Binding-site contacts:
Ligand atom CBI contacts residue ASP213 of chain 1.A at 4.2 Å.
Ligand atom CAB contacts residue ASP213 of chain 1.A at 3.4 Å.
Ligand atom OAR contacts residue PRO7 of chain 1.D at 3.8 Å.
Ligand atom CAD contacts residue ASN42 of chain 1.A at 4.1 Å.
Ligand atom C3 contacts residue ASP213 of chain 1.A at 4.0 Å.
Ligand atom CAL contacts residue LEU6 of chain 1.D at 4.2 Å (hydrophobic).
Ligand atom CAD contacts residue ILE166 of chain 1.A at 4.0 Å (hydrophobic).
Ligand atom CAN contacts residue ILE166 of chain 1.A at 4.2 Å (hydrophobic).
Ligand atom CBB contacts residue LYS120 of chain 1.A at 3.9 Å.
Ligand atom CBB contacts residue LEU6 of chain 1.D at 3.9 Å (hydrophobic).
Ligand atom CBC contacts residue ASP213 of chain 1.A at 3.7 Å.
Ligand atom CAC contacts residue ASP213 of chain 1.A at 3.7 Å.
Ligand atom CAG contacts residue ASN42 of chain 1.A at 4.2 Å.
Ligand atom CAM contacts residue LEU6 of chain 1.D at 3.8 Å (hydrophobic).
Ligand atom OAH contacts residue PRO165 of chain 1.A at 3.9 Å.
Ligand atom CAP contacts residue LYS120 of chain 1.A at 3.9 Å.
Ligand atom CAC contacts residue ILE217 of chain 1.A at 4.0 Å (hydrophobic).
Ligand atom C2 contacts residue ASP213 of chain 1.A at 3.9 Å.
Ligand atom O1 contacts residue ASP213 of chain 1.A at 3.3 Å (salt-bridge).
Ligand atom CAO contacts residue PRO7 of chain 1.D at 3.5 Å (hydrophobic).
Ligand atom CAM contacts residue GLY169 of chain 1.A at 4.1 Å.
Ligand atom CAD contacts residue PHE117 of chain 1.A at 3.7 Å (hydrophobic).
Ligand atom CAA contacts residue PHE117 of chain 1.A at 3.5 Å (hydrophobic).
Ligand atom CAO contacts residue GLN11 of chain 1.D at 4.0 Å.
Ligand atom O2 contacts residue ASP213 of chain 1.A at 2.9 Å (salt-bridge).
Ligand atom CAM contacts residue LYS120 of chain 1.A at 3.7 Å.
Ligand atom C1 contacts residue ASP213 of chain 1.A at 4.2 Å.
Ligand atom O5 contacts residue ASN42 of chain 1.A at 3.8 Å.
Ligand atom CAP contacts residue PRO7 of chain 1.D at 4.2 Å (hydrophobic).
Ligand atom CAZ contacts residue ASP213 of chain 1.A at 4.2 Å.
Ligand atom OAH contacts residue ASP213 of chain 1.A at 2.8 Å (salt-bridge).
Ligand atom CBB contacts residue PRO7 of chain 1.D at 3.8 Å (hydrophobic).
Ligand atom CAL contacts residue GLN11 of chain 1.D at 3.7 Å.
Ligand atom OAR contacts residue LYS120 of chain 1.A at 2.7 Å (salt-bridge).
Ligand atom CAA contacts residue LYS120 of chain 1.A at 3.5 Å.
Ligand atom CAN contacts residue PRO165 of chain 1.A at 3.5 Å (hydrophobic).
Ligand atom CAE contacts residue GLN11 of chain 1.D at 4.1 Å.
Ligand atom O6 contacts residue GLN11 of chain 1.D at 4.1 Å.
Ligand atom CAP contacts residue PHE117 of chain 1.A at 3.4 Å (hydrophobic).
Ligand atom OAR contacts residue PHE117 of chain 1.A at 4.1 Å.

This small molecule binds to this protein.
Small molecule (SMILES): COC[C@H]1CC[C@@H]2/C1=C\[C@@]1(C)CCC(C(C)C)=C1[C@@H](O[C@@H]1O[C@@H]3COC(C)(C)O[C@H]3[C@H](O)[C@H]1O)[C@H](O)[C@@H]2C

Sequence of chain 1.D:
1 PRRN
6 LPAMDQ

Sequence of chain 1.A:
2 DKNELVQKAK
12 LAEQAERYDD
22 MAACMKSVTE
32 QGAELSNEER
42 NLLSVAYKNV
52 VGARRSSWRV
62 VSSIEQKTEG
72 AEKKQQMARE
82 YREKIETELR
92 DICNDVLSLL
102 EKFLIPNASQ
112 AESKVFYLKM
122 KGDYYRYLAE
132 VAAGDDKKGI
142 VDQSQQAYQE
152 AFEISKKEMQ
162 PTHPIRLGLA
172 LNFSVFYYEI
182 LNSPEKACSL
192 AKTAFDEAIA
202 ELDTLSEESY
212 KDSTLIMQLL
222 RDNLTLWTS